Sequence of chain 1.C:
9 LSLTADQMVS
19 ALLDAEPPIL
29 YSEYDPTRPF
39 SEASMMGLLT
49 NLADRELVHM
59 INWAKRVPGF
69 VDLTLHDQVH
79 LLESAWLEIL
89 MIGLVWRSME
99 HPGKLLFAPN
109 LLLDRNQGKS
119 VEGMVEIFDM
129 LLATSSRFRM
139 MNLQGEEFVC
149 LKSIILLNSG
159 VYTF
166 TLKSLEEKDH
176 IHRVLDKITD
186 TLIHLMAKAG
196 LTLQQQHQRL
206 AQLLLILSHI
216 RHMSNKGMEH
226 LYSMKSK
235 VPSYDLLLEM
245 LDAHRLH

The small molecule below binds the protein below.
Small molecule (SMILES): CNCCOc1ccc([C@@H]2c3ccc(O)cc3CC3(CC3)N2C(=O)c2ccccc2)cc1

Binding-site contacts:
Ligand atom C27 contacts residue TRP84 of chain 1.C at 3.9 Å (hydrophobic).
Ligand atom C3 contacts residue GLU54 of chain 1.C at 3.2 Å.
Ligand atom C14 contacts residue ILE125 of chain 1.C at 3.5 Å (hydrophobic).
Ligand atom C20 contacts residue LEU47 of chain 1.C at 3.9 Å (hydrophobic).
Ligand atom C1 contacts residue LEU47 of chain 1.C at 3.5 Å (hydrophobic).
Ligand atom C6 contacts residue PHE105 of chain 1.C at 3.9 Å (hydrophobic).
Ligand atom C22 contacts residue LEU226 of chain 1.C at 3.8 Å (hydrophobic).
Ligand atom C12 contacts residue HIS225 of chain 1.C at 3.7 Å.
Ligand atom C15 contacts residue LEU129 of chain 1.C at 3.7 Å (hydrophobic).
Ligand atom C24 contacts residue ALA51 of chain 1.C at 3.6 Å (hydrophobic).
Ligand atom C2 contacts residue GLU54 of chain 1.C at 3.2 Å.
Ligand atom C26 contacts residue THR48 of chain 1.C at 3.6 Å.
Ligand atom C18 contacts residue LEU85 of chain 1.C at 3.5 Å (hydrophobic).
Ligand atom C1 contacts residue ALA51 of chain 1.C at 3.7 Å (hydrophobic).
Ligand atom C7 contacts residue LEU92 of chain 1.C at 3.9 Å (hydrophobic).
Ligand atom O1 contacts residue ARG95 of chain 1.C at 3.0 Å (salt-bridge).
Ligand atom C13 contacts residue MET122 of chain 1.C at 3.4 Å (hydrophobic).
Ligand atom C27 contacts residue ASP52 of chain 1.C at 3.1 Å.
Ligand atom C23 contacts residue ALA51 of chain 1.C at 3.4 Å (hydrophobic).
Ligand atom C5 contacts residue PHE105 of chain 1.C at 3.8 Å (hydrophobic).
Ligand atom C25 contacts residue ALA51 of chain 1.C at 3.8 Å (hydrophobic).
Ligand atom C14 contacts residue MET122 of chain 1.C at 3.4 Å (hydrophobic).
Ligand atom C22 contacts residue ALA51 of chain 1.C at 3.9 Å (hydrophobic).
Ligand atom N2 contacts residue ASP52 of chain 1.C at 2.8 Å (salt-bridge).
Ligand atom C14 contacts residue PHE126 of chain 1.C at 3.8 Å (hydrophobic).
Ligand atom O2 contacts residue LEU47 of chain 1.C at 3.4 Å.
Ligand atom O1 contacts residue GLU54 of chain 1.C at 2.5 Å (salt-bridge).
Ligand atom C25 contacts residue ASP52 of chain 1.C at 3.6 Å.
Ligand atom C27 contacts residue PRO236 of chain 1.C at 3.7 Å (hydrophobic).
Ligand atom O2 contacts residue MET44 of chain 1.C at 3.6 Å.
Ligand atom O1 contacts residue LEU88 of chain 1.C at 3.9 Å.
Ligand atom C16 contacts residue PHE105 of chain 1.C at 3.6 Å (hydrophobic).
Ligand atom C21 contacts residue THR48 of chain 1.C at 3.5 Å.
Ligand atom C4 contacts residue LEU88 of chain 1.C at 4.0 Å (hydrophobic).
Ligand atom C25 contacts residue THR48 of chain 1.C at 3.9 Å.
Ligand atom C26 contacts residue ASP52 of chain 1.C at 3.0 Å.
Ligand atom C2 contacts residue ALA51 of chain 1.C at 3.9 Å (hydrophobic).
Ligand atom C17 contacts residue MET89 of chain 1.C at 3.7 Å (hydrophobic).
Ligand atom C21 contacts residue LEU226 of chain 1.C at 3.7 Å (hydrophobic).
Ligand atom C13 contacts residue ILE125 of chain 1.C at 3.9 Å (hydrophobic).